Binding-site contacts:
Ligand atom CAC contacts residue PRO80 of chain 1.A at 3.9 Å (hydrophobic).
Ligand atom CAA contacts residue GLY78 of chain 1.A at 3.4 Å.
Ligand atom CAF contacts residue GLY78 of chain 1.A at 3.6 Å.
Ligand atom CAE contacts residue GLY78 of chain 1.A at 3.9 Å.
Ligand atom CAH contacts residue ASP74 of chain 1.A at 3.8 Å.
Ligand atom OAO contacts residue ILE79 of chain 1.A at 3.5 Å.
Ligand atom CAX contacts residue ILE95 of chain 1.A at 3.9 Å (hydrophobic).
Ligand atom CAM contacts residue ASP74 of chain 1.A at 3.2 Å.
Ligand atom CAS contacts residue ARG77 of chain 1.A at 3.5 Å.
Ligand atom NAU contacts residue ARG137 of chain 1.A at 3.3 Å (salt-bridge).
Ligand atom NAB contacts residue GLY78 of chain 1.A at 2.8 Å (h-bond).
Ligand atom CAH contacts residue ILE79 of chain 1.A at 3.9 Å (hydrophobic).
Ligand atom NAG contacts residue ASP74 of chain 1.A at 3.9 Å.
Ligand atom NAL contacts residue ASP74 of chain 1.A at 2.7 Å (salt-bridge).
Ligand atom CAQ contacts residue VAL72 of chain 1.A at 3.4 Å (hydrophobic).
Ligand atom CAJ contacts residue ILE79 of chain 1.A at 3.8 Å (hydrophobic).
Ligand atom CAC contacts residue GLU51 of chain 1.A at 3.8 Å.
Ligand atom NAB contacts residue PRO80 of chain 1.A at 3.7 Å.
Ligand atom OAO contacts residue ASN47 of chain 1.A at 3.6 Å.
Ligand atom CAQ contacts residue THR166 of chain 1.A at 3.8 Å.
Ligand atom NAN contacts residue ALA48 of chain 1.A at 3.7 Å.
Ligand atom CBD contacts residue ASN47 of chain 1.A at 3.4 Å.
Ligand atom CAC contacts residue GLY78 of chain 1.A at 3.8 Å.
Ligand atom CAY contacts residue ILE95 of chain 1.A at 3.5 Å (hydrophobic).
Ligand atom CAY contacts residue ASN47 of chain 1.A at 3.8 Å.
Ligand atom CAV contacts residue ARG137 of chain 1.A at 3.5 Å.
Ligand atom CAV contacts residue GLY78 of chain 1.A at 3.2 Å.
Ligand atom CAZ contacts residue ASN47 of chain 1.A at 3.9 Å.
Ligand atom CAR contacts residue ARG77 of chain 1.A at 3.4 Å.
Ligand atom CAF contacts residue GLU51 of chain 1.A at 3.3 Å.
Ligand atom NAG contacts residue THR166 of chain 1.A at 3.8 Å.
Ligand atom OBC contacts residue ASN47 of chain 1.A at 3.8 Å.
Ligand atom CAP contacts residue VAL44 of chain 1.A at 3.6 Å (hydrophobic).
Ligand atom NAG contacts residue GLU51 of chain 1.A at 3.6 Å.
Ligand atom CAI contacts residue ILE79 of chain 1.A at 3.6 Å (hydrophobic).
Ligand atom CAQ contacts residue VAL44 of chain 1.A at 3.8 Å (hydrophobic).
Ligand atom CAM contacts residue THR166 of chain 1.A at 3.9 Å.
Ligand atom CAV contacts residue PRO80 of chain 1.A at 3.7 Å (hydrophobic).
Ligand atom NAN contacts residue ASP74 of chain 1.A at 2.7 Å (salt-bridge).
Ligand atom CAE contacts residue GLU51 of chain 1.A at 3.6 Å.

This small molecule binds to this protein.
Small molecule (SMILES): CCNC(=O)Nc1cc(Nc2ccc(OC)cc2)c(C(=O)Nc2cccnc2)cn1

Sequence of chain 1.A:
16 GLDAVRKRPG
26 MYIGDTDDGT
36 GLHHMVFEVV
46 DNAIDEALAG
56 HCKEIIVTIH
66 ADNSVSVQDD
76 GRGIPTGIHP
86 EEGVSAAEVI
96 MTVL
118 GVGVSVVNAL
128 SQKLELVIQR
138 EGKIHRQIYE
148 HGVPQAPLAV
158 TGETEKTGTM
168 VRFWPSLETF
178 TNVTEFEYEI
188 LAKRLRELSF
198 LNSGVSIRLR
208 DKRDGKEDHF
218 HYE